This small molecule binds to this protein.
Small molecule (SMILES): CC(=O)N[C@H]1[C@H](O[C@H]2[C@H](O)[C@@H](NC(C)=O)CO[C@@H]2CO)O[C@H](CO)[C@@H](O)[C@@H]1O

Sequence of chain 1.A:
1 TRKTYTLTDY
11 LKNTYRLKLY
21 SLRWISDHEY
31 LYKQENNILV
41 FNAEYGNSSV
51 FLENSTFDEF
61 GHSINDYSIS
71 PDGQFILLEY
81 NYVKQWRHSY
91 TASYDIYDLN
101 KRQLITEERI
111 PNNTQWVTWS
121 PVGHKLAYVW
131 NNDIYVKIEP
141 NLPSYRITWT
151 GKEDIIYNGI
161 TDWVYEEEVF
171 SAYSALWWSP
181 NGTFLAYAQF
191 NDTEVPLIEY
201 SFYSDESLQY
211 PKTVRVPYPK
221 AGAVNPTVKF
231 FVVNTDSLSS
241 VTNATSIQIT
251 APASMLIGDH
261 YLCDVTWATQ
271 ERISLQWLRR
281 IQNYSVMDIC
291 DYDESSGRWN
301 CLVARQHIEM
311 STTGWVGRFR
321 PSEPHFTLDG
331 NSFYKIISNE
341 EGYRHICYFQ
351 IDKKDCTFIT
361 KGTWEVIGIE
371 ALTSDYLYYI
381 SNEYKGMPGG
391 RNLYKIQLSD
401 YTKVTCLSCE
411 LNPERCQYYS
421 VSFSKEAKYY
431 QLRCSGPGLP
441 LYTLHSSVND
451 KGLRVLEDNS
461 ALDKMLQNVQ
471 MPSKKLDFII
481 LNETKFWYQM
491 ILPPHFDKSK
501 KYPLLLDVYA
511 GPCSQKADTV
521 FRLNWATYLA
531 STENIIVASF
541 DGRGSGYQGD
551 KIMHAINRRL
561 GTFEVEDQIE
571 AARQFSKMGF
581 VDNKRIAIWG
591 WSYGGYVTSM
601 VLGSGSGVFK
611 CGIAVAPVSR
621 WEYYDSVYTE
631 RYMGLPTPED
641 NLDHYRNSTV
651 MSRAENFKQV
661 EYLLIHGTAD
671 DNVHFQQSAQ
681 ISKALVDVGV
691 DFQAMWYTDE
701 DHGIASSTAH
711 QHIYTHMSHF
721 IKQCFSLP

Binding-site contacts:
Ligand atom O7 contacts residue ARG109 of chain 1.A at 3.4 Å (salt-bridge).
Ligand atom C5 contacts residue ASN112 of chain 1.A at 3.5 Å.
Ligand atom C7 contacts residue ASN112 of chain 1.A at 3.8 Å.
Ligand atom C4 contacts residue ASN112 of chain 1.A at 4.2 Å.
Ligand atom N2 contacts residue ARG109 of chain 1.A at 3.8 Å.
Ligand atom O5 contacts residue ASN112 of chain 1.A at 2.2 Å (h-bond).
Ligand atom C2 contacts residue ASN112 of chain 1.A at 2.3 Å.
Ligand atom O7 contacts residue ASN112 of chain 1.A at 4.0 Å.
Ligand atom O7 contacts residue PRO111 of chain 1.A at 4.3 Å.
Ligand atom C7 contacts residue ILE110 of chain 1.A at 4.4 Å (hydrophobic).
Ligand atom C8 contacts residue ILE110 of chain 1.A at 3.2 Å (hydrophobic).
Ligand atom C7 contacts residue PRO111 of chain 1.A at 4.2 Å (hydrophobic).
Ligand atom C8 contacts residue ASN112 of chain 1.A at 4.3 Å.
Ligand atom C8 contacts residue ARG109 of chain 1.A at 3.6 Å.
Ligand atom C3 contacts residue ARG109 of chain 1.A at 4.4 Å.
Ligand atom C7 contacts residue ARG109 of chain 1.A at 4.5 Å.
Ligand atom C8 contacts residue PRO111 of chain 1.A at 3.7 Å (hydrophobic).
Ligand atom N2 contacts residue ASN112 of chain 1.A at 3.0 Å (h-bond).
Ligand atom C1 contacts residue ASN112 of chain 1.A at 1.4 Å.
Ligand atom C3 contacts residue ASN112 of chain 1.A at 3.7 Å.